Binding-site contacts:
Ligand atom NH2 contacts residue GLY228 of chain 1.D at 3.5 Å.
Ligand atom NH2 contacts residue ASP199 of chain 1.D at 3.0 Å (salt-bridge).
Ligand atom CZ contacts residue GLU94 of chain 1.D at 3.4 Å.
Ligand atom CZ1 contacts residue ALA200 of chain 1.D at 3.3 Å (hydrophobic).
Ligand atom NH1 contacts residue GLY238 of chain 1.D at 3.6 Å.
Ligand atom NE contacts residue TRP227 of chain 1.D at 3.7 Å.
Ligand atom NH1 contacts residue ALA200 of chain 1.D at 3.1 Å (h-bond).
Ligand atom O contacts residue TRP227 of chain 1.D at 3.2 Å.
Ligand atom CA1 contacts residue LEU96 of chain 1.D at 3.7 Å (hydrophobic).
Ligand atom CB2 contacts residue SER205 of chain 1.D at 2.8 Å.
Ligand atom O2 contacts residue SER205 of chain 1.D at 2.4 Å (h-bond).
Ligand atom CB1 contacts residue HIS43 of chain 1.D at 3.5 Å.
Ligand atom NH2 contacts residue GLY230 of chain 1.D at 3.0 Å (h-bond).
Ligand atom C1 contacts residue HIS43 of chain 1.D at 3.6 Å.
Ligand atom CA contacts residue GLY228 of chain 1.D at 3.5 Å.
Ligand atom O1 contacts residue TRP50 of chain 1.D at 3.5 Å.
Ligand atom CA2 contacts residue SER205 of chain 1.D at 2.5 Å.
Ligand atom N2 contacts residue SER226 of chain 1.D at 2.9 Å (h-bond).
Ligand atom N2 contacts residue HIS43 of chain 1.D at 3.1 Å (h-bond).
Ligand atom NH2 contacts residue ALA200 of chain 1.D at 3.5 Å (h-bond).
Ligand atom O contacts residue GLY228 of chain 1.D at 3.0 Å (h-bond).
Ligand atom C contacts residue GLY228 of chain 1.D at 3.7 Å.
Ligand atom CD2 contacts residue ILE179 of chain 1.D at 3.5 Å (hydrophobic).
Ligand atom C3 contacts residue SER205 of chain 1.D at 2.4 Å.
Ligand atom NE contacts residue GLY228 of chain 1.D at 3.5 Å (h-bond).
Ligand atom CA2 contacts residue HIS43 of chain 1.D at 3.5 Å.
Ligand atom O2 contacts residue GLY203 of chain 1.D at 2.9 Å (h-bond).
Ligand atom N2 contacts residue SER205 of chain 1.D at 3.1 Å (h-bond).
Ligand atom CG1 contacts residue TYR47 of chain 1.D at 3.6 Å (hydrophobic).
Ligand atom CZ1 contacts residue GLY228 of chain 1.D at 3.6 Å.
Ligand atom CB contacts residue GLY228 of chain 1.D at 3.2 Å.
Ligand atom C2 contacts residue SER205 of chain 1.D at 1.5 Å.
Ligand atom NH1 contacts residue ASP199 of chain 1.D at 3.1 Å (salt-bridge).
Ligand atom CD3 contacts residue TRP227 of chain 1.D at 3.6 Å (hydrophobic).
Ligand atom CB1 contacts residue LEU96 of chain 1.D at 3.6 Å (hydrophobic).
Ligand atom CD contacts residue TRP50 of chain 1.D at 3.7 Å (hydrophobic).
Ligand atom C2 contacts residue HIS43 of chain 1.D at 2.7 Å.
Ligand atom CD2 contacts residue TRP227 of chain 1.D at 3.7 Å (hydrophobic).
Ligand atom N contacts residue GLY228 of chain 1.D at 2.8 Å (h-bond).
Ligand atom C3 contacts residue HIS43 of chain 1.D at 1.5 Å.

Sequence of chain 1.D:
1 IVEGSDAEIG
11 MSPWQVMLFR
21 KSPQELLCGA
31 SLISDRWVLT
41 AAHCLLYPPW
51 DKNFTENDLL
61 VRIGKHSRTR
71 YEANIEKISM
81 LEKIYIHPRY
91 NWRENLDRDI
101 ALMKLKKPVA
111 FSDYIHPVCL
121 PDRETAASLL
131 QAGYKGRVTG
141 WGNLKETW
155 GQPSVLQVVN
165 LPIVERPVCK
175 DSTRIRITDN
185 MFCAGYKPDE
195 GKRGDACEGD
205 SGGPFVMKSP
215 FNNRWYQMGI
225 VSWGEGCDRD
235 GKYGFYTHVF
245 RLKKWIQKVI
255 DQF

A protein and the small-molecule ligand that binds it are described below.
Small molecule (SMILES): NC(=[NH2+])NCCC[C@H](NC(=O)[C@@H]1CCCN1C(=O)[C@H](N)Cc1ccccc1)[C@H](O)CCl